Sequence of chain 2.A:
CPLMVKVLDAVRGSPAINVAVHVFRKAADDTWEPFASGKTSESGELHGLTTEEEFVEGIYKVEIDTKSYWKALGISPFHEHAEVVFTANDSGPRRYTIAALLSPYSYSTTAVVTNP

This small molecule binds to this protein.
Small molecule (SMILES): O=c1cc(-c2ccccc2)oc2cc(O)cc(O)c12

Binding-site contacts:
Ligand atom C3 contacts residue 57D1 of chain 2.C at 1.9 Å.
Ligand atom C5 contacts residue 57D1 of chain 2.C at 1.5 Å.
Ligand atom O7 contacts residue 57D1 of chain 2.C at 1.2 Å.
Ligand atom C1' contacts residue 57D1 of chain 2.C at 1.2 Å.
Ligand atom C10 contacts residue 57D1 of chain 2.C at 0.6 Å.
Ligand atom C4' contacts residue LEU101 of chain 1.A at 3.5 Å (hydrophobic).
Ligand atom C2 contacts residue LEU8 of chain 2.A at 3.6 Å (hydrophobic).
Ligand atom C4 contacts residue LEU8 of chain 2.A at 2.5 Å (hydrophobic).
Ligand atom C9 contacts residue 57D1 of chain 2.C at 1.1 Å.
Ligand atom O4 contacts residue ALA99 of chain 1.A at 3.2 Å.
Ligand atom O5 contacts residue VAL112 of chain 1.A at 3.4 Å.
Ligand atom C5' contacts residue 57D1 of chain 2.C at 0.7 Å.
Ligand atom C4' contacts residue THR110 of chain 2.A at 3.3 Å.
Ligand atom C5 contacts residue ALA99 of chain 1.A at 3.6 Å (hydrophobic).
Ligand atom O7 contacts residue LYS6 of chain 1.A at 3.0 Å (salt-bridge).
Ligand atom C3' contacts residue 57D1 of chain 2.C at 2.3 Å.
Ligand atom C7 contacts residue 57D1 of chain 2.C at 1.2 Å.
Ligand atom O4 contacts residue LEU8 of chain 2.A at 2.7 Å.
Ligand atom C8 contacts residue 57D1 of chain 2.C at 0.2 Å.
Ligand atom C4' contacts residue SER108 of chain 2.A at 2.4 Å.
Ligand atom C3' contacts residue THR110 of chain 2.A at 3.2 Å.
Ligand atom C3' contacts residue SER108 of chain 2.A at 3.1 Å.
Ligand atom C6 contacts residue 57D1 of chain 2.C at 1.6 Å.
Ligand atom C5' contacts residue LEU101 of chain 1.A at 3.4 Å (hydrophobic).
Ligand atom C6' contacts residue 57D1 of chain 2.C at 0.5 Å.
Ligand atom C6 contacts residue LEU8 of chain 2.A at 3.6 Å (hydrophobic).
Ligand atom C4 contacts residue ALA99 of chain 1.A at 3.3 Å (hydrophobic).
Ligand atom O5 contacts residue 57D1 of chain 2.C at 3.0 Å.
Ligand atom C2 contacts residue 57D1 of chain 2.C at 1.3 Å.
Ligand atom C2' contacts residue 57D1 of chain 2.C at 2.0 Å.
Ligand atom C5' contacts residue SER108 of chain 1.A at 3.6 Å.
Ligand atom C2' contacts residue ALA99 of chain 2.A at 3.7 Å (hydrophobic).
Ligand atom O1 contacts residue 57D1 of chain 2.C at 1.1 Å (h-bond).
Ligand atom C5 contacts residue LEU8 of chain 2.A at 3.0 Å (hydrophobic).
Ligand atom O4 contacts residue VAL112 of chain 1.A at 3.5 Å.
Ligand atom C4' contacts residue 57D1 of chain 2.C at 2.0 Å.
Ligand atom C4 contacts residue 57D1 of chain 2.C at 2.2 Å.
Ligand atom O4 contacts residue 57D1 of chain 2.C at 3.3 Å (h-bond).
Ligand atom C5' contacts residue SER108 of chain 2.A at 3.2 Å.
Ligand atom C3 contacts residue LEU8 of chain 2.A at 2.9 Å (hydrophobic).

Sequence of chain 1.A:
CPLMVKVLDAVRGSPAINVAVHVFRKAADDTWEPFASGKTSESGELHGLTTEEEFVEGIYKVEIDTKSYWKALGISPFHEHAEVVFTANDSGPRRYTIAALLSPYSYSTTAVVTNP